Sequence of chain 1.D:
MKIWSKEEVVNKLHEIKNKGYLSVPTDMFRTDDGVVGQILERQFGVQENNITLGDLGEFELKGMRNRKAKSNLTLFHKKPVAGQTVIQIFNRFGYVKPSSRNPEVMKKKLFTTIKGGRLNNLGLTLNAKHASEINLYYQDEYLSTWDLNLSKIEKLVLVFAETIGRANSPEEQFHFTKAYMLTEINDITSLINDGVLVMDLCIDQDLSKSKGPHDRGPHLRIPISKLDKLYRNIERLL

Binding-site contacts:
Ligand atom N7 contacts residue ARG216 of chain 1.D at 3.0 Å (salt-bridge).
Ligand atom N4 contacts residue DG5 of chain 1.K at 2.7 Å (h-bond).
Ligand atom N2 contacts residue DC3 of chain 1.K at 2.9 Å (h-bond).
Ligand atom N2 contacts residue DC8 of chain 1.K at 2.5 Å (h-bond).
Ligand atom N6 contacts residue DT2 of chain 1.K at 2.7 Å (h-bond).
Ligand atom N3 contacts residue DG5 of chain 1.K at 2.8 Å (h-bond).
Ligand atom N3 contacts residue DG9 of chain 1.K at 2.8 Å (h-bond).
Ligand atom O2 contacts residue DG7 of chain 1.K at 2.5 Å (h-bond).
Ligand atom O6 contacts residue DC8 of chain 1.K at 3.0 Å (h-bond).
Ligand atom O2 contacts residue DG1 of chain 1.K at 2.7 Å (h-bond).
Ligand atom OP1 contacts residue ASN121 of chain 1.D at 2.8 Å (h-bond).
Ligand atom N3 contacts residue ASN50 of chain 1.D at 2.9 Å (h-bond).
Ligand atom O6 contacts residue HIS214 of chain 1.D at 2.7 Å (h-bond).
Ligand atom N1 contacts residue DC4 of chain 1.K at 2.8 Å (h-bond).
Ligand atom OP2 contacts residue TYR95 of chain 1.D at 2.6 Å (h-bond).
Ligand atom O6 contacts residue DC3 of chain 1.K at 3.0 Å (h-bond).
Ligand atom OP2 contacts residue LYS109 of chain 1.D at 2.8 Å (salt-bridge).
Ligand atom O5' contacts residue LYS115 of chain 1.D at 3.1 Å (salt-bridge).
Ligand atom N2 contacts residue DC4 of chain 1.K at 2.7 Å (h-bond).
Ligand atom N4 contacts residue DG7 of chain 1.K at 3.0 Å (h-bond).
Ligand atom N1 contacts residue DT2 of chain 1.K at 2.6 Å (h-bond).
Ligand atom N3 contacts residue DG7 of chain 1.K at 2.8 Å (h-bond).
Ligand atom N1 contacts residue DC3 of chain 1.K at 3.0 Å (h-bond).
Ligand atom O2 contacts residue DG5 of chain 1.K at 2.8 Å (h-bond).
Ligand atom N4 contacts residue DG6 of chain 1.K at 3.0 Å (h-bond).
Ligand atom O2 contacts residue DG9 of chain 1.K at 2.9 Å (h-bond).
Ligand atom OP2 contacts residue ASN121 of chain 1.D at 2.9 Å (h-bond).
Ligand atom N4 contacts residue DG9 of chain 1.K at 2.6 Å (h-bond).
Ligand atom N3 contacts residue DG6 of chain 1.K at 2.9 Å (h-bond).
Ligand atom O6 contacts residue DC4 of chain 1.K at 2.9 Å (h-bond).
Ligand atom N3 contacts residue DG1 of chain 1.K at 2.9 Å (h-bond).
Ligand atom N4 contacts residue DG1 of chain 1.K at 3.0 Å (h-bond).
Ligand atom N4 contacts residue THR113 of chain 1.D at 2.9 Å (h-bond).
Ligand atom N1 contacts residue DC8 of chain 1.K at 2.8 Å (h-bond).
Ligand atom OP1 contacts residue LYS109 of chain 1.D at 2.7 Å (salt-bridge).
Ligand atom N4 contacts residue ASP200 of chain 1.D at 3.0 Å (salt-bridge).
Ligand atom O4' contacts residue ASN50 of chain 1.D at 2.9 Å (h-bond).
Ligand atom N7 contacts residue HIS214 of chain 1.D at 3.0 Å.
Ligand atom O2 contacts residue DG6 of chain 1.K at 2.7 Å (h-bond).
Ligand atom N4 contacts residue HIS219 of chain 1.D at 3.0 Å (h-bond).

The protein below binds the small molecule below.
Small molecule (SMILES): Nc1ccn([C@H]2C[C@H](O[P](=O)(O)OC[C@H]3O[C@@H](n4ccc(N)nc4=O)C[C@@H]3O[P](=O)(O)OC[C@H]3O[C@@H](n4cnc5c(=O)nc(N)[nH]c54)C[C@@H]3O[P](=O)(O)OC[C@H]3O[C@@H](n4cnc5c(=O)nc(N)[nH]c54)C[C@@H]3O[P](=O)(O)OC[C@H]3O[C@@H](n4cnc5c(N)ncnc54)C[C@@H]3O[P](=O)(O)OC[C@H]3O[C@@H](n4ccc(N)nc4=O)C[C@@H]3O)[C@@H](CO[P](=O)(O)O[C@H]3C[C@H](n4ccc(N)nc4=O)O[C@@H]3CO[P](=O)(O)O[C@H]3C[C@H](n4cnc5c(=O)nc(N)[nH]c54)O[C@@H]3CO[P](=O)(O)O[C@H]3C[C@H](n4ccc(N)nc4=O)O[C@@H]3CO)O2)c(=O)n1